Binding-site contacts:
Ligand atom C6 contacts residue U2 of chain 35.C at 4.1 Å.
Ligand atom N1 contacts residue U1 of chain 35.C at 2.8 Å (h-bond).
Ligand atom N1 contacts residue U3 of chain 35.C at 2.7 Å (h-bond).
Ligand atom N3 contacts residue U2 of chain 35.C at 3.7 Å.
Ligand atom N6 contacts residue U2 of chain 35.C at 4.2 Å.
Ligand atom C2 contacts residue U3 of chain 35.C at 3.0 Å.
Ligand atom N1 contacts residue U2 of chain 35.C at 3.5 Å (h-bond).
Ligand atom C4 contacts residue U2 of chain 35.C at 4.3 Å.
Ligand atom C2 contacts residue U1 of chain 35.C at 3.5 Å.
Ligand atom N6 contacts residue U3 of chain 35.C at 3.0 Å (h-bond).
Ligand atom C6 contacts residue U3 of chain 35.C at 3.3 Å.
Ligand atom N6 contacts residue U1 of chain 35.C at 2.8 Å (h-bond).
Ligand atom C2 contacts residue U2 of chain 35.C at 3.2 Å.
Ligand atom C6 contacts residue U1 of chain 35.C at 3.6 Å.
Ligand atom N3 contacts residue U3 of chain 35.C at 4.2 Å.

A protein and the small-molecule ligand that binds it are described below.
Small molecule (SMILES): Nc1ncnc2c1ncn2[C@@H]1O[C@H](CO[P](=O)(O)O[C@H]2[C@@H](O)[C@H](n3cnc4c(N)ncnc43)O[C@@H]2CO[P](=O)(O)O[C@H]2[C@@H](O)[C@H](n3cnc4c(N)ncnc43)O[C@@H]2COP(=O)(O)O)[C@@H](O)[C@H]1O